This small molecule binds to this protein.
Small molecule (SMILES): CC(=O)N[C@H]1[C@H](O[C@H]2[C@H](O)[C@@H](NC(C)=O)CO[C@@H]2CO)O[C@H](CO)[C@@H](O)[C@@H]1O

Sequence of chain 1.C:
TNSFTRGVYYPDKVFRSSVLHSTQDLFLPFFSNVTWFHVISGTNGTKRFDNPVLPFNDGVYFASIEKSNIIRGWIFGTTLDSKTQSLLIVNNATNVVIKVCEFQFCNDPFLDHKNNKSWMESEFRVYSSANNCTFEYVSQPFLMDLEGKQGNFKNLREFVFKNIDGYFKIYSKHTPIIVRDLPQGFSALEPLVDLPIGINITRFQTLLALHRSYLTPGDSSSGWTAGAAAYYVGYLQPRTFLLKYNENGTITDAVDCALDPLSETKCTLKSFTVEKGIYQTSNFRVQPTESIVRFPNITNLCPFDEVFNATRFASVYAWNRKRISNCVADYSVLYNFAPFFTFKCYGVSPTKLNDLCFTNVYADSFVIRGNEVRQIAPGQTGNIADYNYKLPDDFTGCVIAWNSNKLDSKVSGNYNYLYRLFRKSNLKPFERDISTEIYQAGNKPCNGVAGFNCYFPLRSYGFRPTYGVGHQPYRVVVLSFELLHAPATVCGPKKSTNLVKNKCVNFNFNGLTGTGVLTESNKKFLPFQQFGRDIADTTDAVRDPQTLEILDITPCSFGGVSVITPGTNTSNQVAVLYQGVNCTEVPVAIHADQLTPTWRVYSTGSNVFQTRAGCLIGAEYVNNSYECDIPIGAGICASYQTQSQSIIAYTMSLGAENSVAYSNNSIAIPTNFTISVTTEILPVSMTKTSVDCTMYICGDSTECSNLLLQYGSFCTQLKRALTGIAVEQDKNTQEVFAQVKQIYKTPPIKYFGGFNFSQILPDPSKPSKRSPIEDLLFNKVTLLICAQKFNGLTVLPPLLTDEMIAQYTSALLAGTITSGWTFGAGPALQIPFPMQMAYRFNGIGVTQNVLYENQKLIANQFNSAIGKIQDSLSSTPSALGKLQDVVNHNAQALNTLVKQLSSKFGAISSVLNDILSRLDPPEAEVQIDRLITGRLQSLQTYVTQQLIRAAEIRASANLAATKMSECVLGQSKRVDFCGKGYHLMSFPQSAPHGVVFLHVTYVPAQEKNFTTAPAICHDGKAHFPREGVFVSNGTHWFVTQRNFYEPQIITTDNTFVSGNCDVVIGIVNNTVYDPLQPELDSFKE

Binding-site contacts:
Ligand atom N2 contacts residue ASN1128 of chain 1.C at 2.9 Å (h-bond).
Ligand atom C4 contacts residue ASN1128 of chain 1.C at 4.2 Å.
Ligand atom C5 contacts residue ASN1128 of chain 1.C at 3.7 Å.
Ligand atom C1 contacts residue ASN1128 of chain 1.C at 1.4 Å.
Ligand atom O5 contacts residue ASN1128 of chain 1.C at 2.4 Å (h-bond).
Ligand atom C7 contacts residue ASN1128 of chain 1.C at 3.2 Å.
Ligand atom O7 contacts residue ASN1128 of chain 1.C at 3.2 Å (h-bond).
Ligand atom C2 contacts residue ASN1128 of chain 1.C at 2.5 Å.
Ligand atom C8 contacts residue ASN1128 of chain 1.C at 4.4 Å.
Ligand atom C8 contacts residue ILE1126 of chain 1.C at 4.2 Å (hydrophobic).
Ligand atom C3 contacts residue ASN1128 of chain 1.C at 3.8 Å.